A protein and the small-molecule ligand that binds it are described below.
Small molecule (SMILES): N#Cc1nc(Nc2ccccc2)nc2[nH]cnc12

Binding-site contacts:
Ligand atom C08 contacts residue CYS89 of chain 1.A at 3.4 Å (hydrophobic).
Ligand atom C16 contacts residue GLU87 of chain 1.A at 3.5 Å.
Ligand atom N15 contacts residue VAL35 of chain 1.A at 3.9 Å.
Ligand atom C12 contacts residue GLY92 of chain 1.A at 3.5 Å.
Ligand atom C08 contacts residue GLY92 of chain 1.A at 3.6 Å.
Ligand atom N17 contacts residue MET86 of chain 1.A at 3.7 Å.
Ligand atom C05 contacts residue PHE148 of chain 1.A at 3.9 Å (hydrophobic).
Ligand atom N04 contacts residue ILE14 of chain 1.A at 3.9 Å.
Ligand atom C10 contacts residue GLY92 of chain 1.A at 3.6 Å.
Ligand atom N13 contacts residue CYS89 of chain 1.A at 3.1 Å (h-bond).
Ligand atom C05 contacts residue TYR88 of chain 1.A at 4.0 Å (hydrophobic).
Ligand atom N06 contacts residue CYS89 of chain 1.A at 2.7 Å (h-bond).
Ligand atom N17 contacts residue VAL35 of chain 1.A at 3.8 Å.
Ligand atom C12 contacts residue ILE14 of chain 1.A at 3.7 Å (hydrophobic).
Ligand atom C18 contacts residue CYS22 of chain 1.A at 3.7 Å (hydrophobic).
Ligand atom C11 contacts residue ASP93 of chain 1.A at 3.9 Å.
Ligand atom C07 contacts residue TYR88 of chain 1.A at 4.0 Å (hydrophobic).
Ligand atom C14 contacts residue GLU87 of chain 1.A at 3.8 Å.
Ligand atom N15 contacts residue GLU87 of chain 1.A at 2.8 Å (salt-bridge).
Ligand atom N13 contacts residue TYR88 of chain 1.A at 3.9 Å.
Ligand atom C07 contacts residue CYS89 of chain 1.A at 3.3 Å (hydrophobic).
Ligand atom N04 contacts residue PHE148 of chain 1.A at 3.6 Å.
Ligand atom C08 contacts residue GLU90 of chain 1.A at 4.0 Å.
Ligand atom N01 contacts residue CYS22 of chain 1.A at 3.2 Å (h-bond).
Ligand atom N06 contacts residue TYR88 of chain 1.A at 3.3 Å.
Ligand atom C16 contacts residue MET86 of chain 1.A at 3.3 Å (hydrophobic).
Ligand atom C11 contacts residue ILE14 of chain 1.A at 3.9 Å (hydrophobic).
Ligand atom C18 contacts residue PHE148 of chain 1.A at 3.8 Å (hydrophobic).
Ligand atom C16 contacts residue VAL35 of chain 1.A at 3.6 Å (hydrophobic).
Ligand atom C02 contacts residue PHE148 of chain 1.A at 3.9 Å (hydrophobic).
Ligand atom C05 contacts residue CYS89 of chain 1.A at 3.7 Å (hydrophobic).
Ligand atom C02 contacts residue CYS22 of chain 1.A at 3.0 Å (hydrophobic).
Ligand atom C14 contacts residue CYS89 of chain 1.A at 3.9 Å (hydrophobic).
Ligand atom C08 contacts residue TYR88 of chain 1.A at 3.5 Å (hydrophobic).
Ligand atom C03 contacts residue PHE148 of chain 1.A at 3.5 Å (hydrophobic).
Ligand atom C03 contacts residue CYS22 of chain 1.A at 3.5 Å (hydrophobic).
Ligand atom C07 contacts residue GLY92 of chain 1.A at 3.5 Å.
Ligand atom C09 contacts residue GLY92 of chain 1.A at 3.6 Å.
Ligand atom C11 contacts residue GLY92 of chain 1.A at 3.6 Å.
Ligand atom N17 contacts residue CYS22 of chain 1.A at 3.7 Å.

Sequence of chain 1.A:
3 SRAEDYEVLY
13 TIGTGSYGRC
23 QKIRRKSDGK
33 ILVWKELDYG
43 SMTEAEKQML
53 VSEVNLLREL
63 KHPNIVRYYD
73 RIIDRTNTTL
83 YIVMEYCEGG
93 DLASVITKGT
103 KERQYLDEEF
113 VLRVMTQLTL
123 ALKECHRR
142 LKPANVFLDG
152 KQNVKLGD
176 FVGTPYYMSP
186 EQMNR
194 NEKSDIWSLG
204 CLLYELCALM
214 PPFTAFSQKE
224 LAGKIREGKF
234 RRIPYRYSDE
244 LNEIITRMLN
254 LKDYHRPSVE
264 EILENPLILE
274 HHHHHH